Sequence of chain 1.A:
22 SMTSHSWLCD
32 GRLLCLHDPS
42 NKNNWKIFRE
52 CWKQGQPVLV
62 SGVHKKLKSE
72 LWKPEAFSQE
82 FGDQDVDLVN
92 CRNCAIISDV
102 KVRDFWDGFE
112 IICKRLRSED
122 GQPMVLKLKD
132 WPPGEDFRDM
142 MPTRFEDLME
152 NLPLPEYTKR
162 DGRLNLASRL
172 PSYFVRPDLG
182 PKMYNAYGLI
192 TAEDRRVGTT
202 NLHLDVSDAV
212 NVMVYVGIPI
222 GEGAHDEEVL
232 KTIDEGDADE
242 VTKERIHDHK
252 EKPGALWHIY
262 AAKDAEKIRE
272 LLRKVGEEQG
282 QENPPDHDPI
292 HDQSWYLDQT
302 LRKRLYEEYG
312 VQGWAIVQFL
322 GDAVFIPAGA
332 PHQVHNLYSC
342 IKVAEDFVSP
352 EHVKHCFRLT

The protein below binds the small molecule below.
Small molecule (SMILES): Oc1c(F)cc(F)cc1[C@H]1CCNN1

Binding-site contacts:
Ligand atom C02 contacts residue ASN42 of chain 1.A at 3.4 Å.
Ligand atom C11 contacts residue SER25 of chain 1.A at 3.5 Å.
Ligand atom N14 contacts residue ASN42 of chain 1.A at 3.1 Å (h-bond).
Ligand atom O01 contacts residue ASP39 of chain 1.A at 2.8 Å (salt-bridge).
Ligand atom C08 contacts residue THR24 of chain 1.A at 4.5 Å.
Ligand atom N13 contacts residue ILE48 of chain 1.A at 4.3 Å.
Ligand atom C02 contacts residue ASP39 of chain 1.A at 4.0 Å.
Ligand atom C10 contacts residue SER25 of chain 1.A at 3.2 Å.
Ligand atom C11 contacts residue ASN45 of chain 1.A at 3.8 Å.
Ligand atom C05 contacts residue MET23 of chain 1.A at 3.7 Å (hydrophobic).
Ligand atom C03 contacts residue ASP39 of chain 1.A at 4.4 Å.
Ligand atom N13 contacts residue ASN44 of chain 1.A at 3.6 Å.
Ligand atom F04 contacts residue ASP39 of chain 1.A at 3.8 Å.
Ligand atom C11 contacts residue ASN42 of chain 1.A at 3.1 Å.
Ligand atom C06 contacts residue MET23 of chain 1.A at 4.1 Å (hydrophobic).
Ligand atom C12 contacts residue ILE48 of chain 1.A at 3.9 Å (hydrophobic).
Ligand atom C09 contacts residue ASN42 of chain 1.A at 3.6 Å.
Ligand atom F04 contacts residue MET23 of chain 1.A at 3.0 Å.
Ligand atom C12 contacts residue ASN42 of chain 1.A at 3.2 Å.
Ligand atom C03 contacts residue MET23 of chain 1.A at 4.0 Å (hydrophobic).
Ligand atom O01 contacts residue ASN42 of chain 1.A at 2.8 Å (h-bond).
Ligand atom C06 contacts residue THR24 of chain 1.A at 4.4 Å.
Ligand atom C02 contacts residue SER25 of chain 1.A at 4.2 Å.
Ligand atom C10 contacts residue ASN42 of chain 1.A at 3.4 Å.
Ligand atom C06 contacts residue SER25 of chain 1.A at 4.2 Å.
Ligand atom F07 contacts residue MET23 of chain 1.A at 4.0 Å.
Ligand atom O01 contacts residue MET23 of chain 1.A at 4.5 Å.
Ligand atom N13 contacts residue SER25 of chain 1.A at 4.1 Å.
Ligand atom C09 contacts residue SER25 of chain 1.A at 3.7 Å.
Ligand atom C08 contacts residue SER25 of chain 1.A at 3.8 Å.
Ligand atom C12 contacts residue SER25 of chain 1.A at 3.9 Å.
Ligand atom C12 contacts residue ASN44 of chain 1.A at 4.1 Å.
Ligand atom C12 contacts residue ASN45 of chain 1.A at 3.4 Å.
Ligand atom N13 contacts residue ASN42 of chain 1.A at 3.1 Å (h-bond).
Ligand atom N14 contacts residue SER25 of chain 1.A at 4.2 Å.
Ligand atom C03 contacts residue ASN42 of chain 1.A at 4.5 Å.